Sequence of chain 1.B:
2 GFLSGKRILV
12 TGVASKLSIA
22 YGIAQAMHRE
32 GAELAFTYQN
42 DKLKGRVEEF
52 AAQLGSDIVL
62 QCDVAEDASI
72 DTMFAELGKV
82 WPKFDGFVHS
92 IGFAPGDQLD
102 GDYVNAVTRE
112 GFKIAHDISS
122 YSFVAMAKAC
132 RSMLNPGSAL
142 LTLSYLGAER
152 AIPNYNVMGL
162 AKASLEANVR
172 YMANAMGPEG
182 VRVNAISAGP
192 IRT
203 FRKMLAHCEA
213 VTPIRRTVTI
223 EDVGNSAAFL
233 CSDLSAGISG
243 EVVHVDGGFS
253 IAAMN

The protein below binds the small molecule below.
Small molecule (SMILES): O=C(c1ccc(O)cc1)N1CCc2c(n(Cc3ccc(O)cc3)c3ccccc23)C1

Binding-site contacts:
Ligand atom C04 contacts residue TYR146 of chain 1.B at 3.8 Å (hydrophobic).
Ligand atom N10 contacts residue NAD1 of chain 1.E at 3.4 Å (h-bond).
Ligand atom C02 contacts residue PRO191 of chain 1.B at 4.1 Å (hydrophobic).
Ligand atom C05 contacts residue TYR156 of chain 1.B at 3.9 Å (hydrophobic).
Ligand atom C04 contacts residue TYR156 of chain 1.B at 3.4 Å (hydrophobic).
Ligand atom O09 contacts residue LYS163 of chain 1.B at 4.1 Å.
Ligand atom C04 contacts residue NAD1 of chain 1.E at 3.7 Å.
Ligand atom C08 contacts residue NAD1 of chain 1.E at 3.2 Å.
Ligand atom C02 contacts residue NAD1 of chain 1.E at 3.7 Å.
Ligand atom C02 contacts residue PHE203 of chain 1.B at 3.6 Å (hydrophobic).
Ligand atom O01 contacts residue NAD1 of chain 1.E at 4.1 Å.
Ligand atom O01 contacts residue PRO191 of chain 1.B at 3.2 Å.
Ligand atom C03 contacts residue TYR146 of chain 1.B at 3.8 Å (hydrophobic).
Ligand atom C03 contacts residue NAD1 of chain 1.E at 4.0 Å.
Ligand atom C08 contacts residue TYR156 of chain 1.B at 3.7 Å (hydrophobic).
Ligand atom C03 contacts residue TYR156 of chain 1.B at 4.1 Å (hydrophobic).
Ligand atom O09 contacts residue TYR156 of chain 1.B at 2.7 Å (h-bond).
Ligand atom C06 contacts residue NAD1 of chain 1.E at 3.7 Å.
Ligand atom O09 contacts residue NAD1 of chain 1.E at 2.5 Å (h-bond).
Ligand atom C07 contacts residue NAD1 of chain 1.E at 3.6 Å.
Ligand atom O01 contacts residue PHE203 of chain 1.B at 3.0 Å.
Ligand atom O01 contacts residue MET206 of chain 1.B at 3.5 Å (h-bond).
Ligand atom C07 contacts residue PHE203 of chain 1.B at 3.4 Å (hydrophobic).
Ligand atom O09 contacts residue TYR146 of chain 1.B at 4.5 Å.
Ligand atom C05 contacts residue NAD1 of chain 1.E at 3.7 Å.